Sequence of chain 2.C:
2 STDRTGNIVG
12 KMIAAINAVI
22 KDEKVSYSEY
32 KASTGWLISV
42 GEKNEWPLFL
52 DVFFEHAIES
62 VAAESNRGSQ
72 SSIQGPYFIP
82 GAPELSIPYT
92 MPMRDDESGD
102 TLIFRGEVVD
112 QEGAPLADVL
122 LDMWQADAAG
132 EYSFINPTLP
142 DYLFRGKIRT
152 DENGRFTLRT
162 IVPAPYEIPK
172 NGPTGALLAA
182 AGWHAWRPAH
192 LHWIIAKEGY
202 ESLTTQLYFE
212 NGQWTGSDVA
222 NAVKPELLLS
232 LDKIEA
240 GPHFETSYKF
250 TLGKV

This small molecule binds to this protein.
Small molecule (SMILES): O=C(NO)c1ccccc1

Binding-site contacts:
Ligand atom C contacts residue HIS193 of chain 2.C at 3.3 Å.
Ligand atom N contacts residue PRO77 of chain 2.C at 3.8 Å.
Ligand atom C3 contacts residue GLY76 of chain 2.C at 4.0 Å.
Ligand atom O2 contacts residue HIS193 of chain 2.C at 3.1 Å (h-bond).
Ligand atom C3 contacts residue ALA221 of chain 2.C at 4.0 Å (hydrophobic).
Ligand atom C4 contacts residue ARG188 of chain 2.C at 4.0 Å.
Ligand atom N contacts residue HIS193 of chain 2.C at 3.0 Å (h-bond).
Ligand atom O2 contacts residue TYR133 of chain 2.C at 3.0 Å (h-bond).
Ligand atom O1 contacts residue FE1 of chain 2.T at 1.6 Å.
Ligand atom C6 contacts residue PRO77 of chain 2.C at 3.9 Å (hydrophobic).
Ligand atom N contacts residue FE1 of chain 2.T at 2.4 Å.
Ligand atom C1 contacts residue ARG188 of chain 2.C at 3.6 Å.
Ligand atom C5 contacts residue PRO77 of chain 2.C at 4.1 Å (hydrophobic).
Ligand atom C2 contacts residue ARG188 of chain 2.C at 3.9 Å.
Ligand atom C contacts residue HIS191 of chain 2.C at 3.6 Å.
Ligand atom C4 contacts residue VAL53 of chain 2.C at 3.5 Å (hydrophobic).
Ligand atom O1 contacts residue HIS193 of chain 2.C at 2.9 Å (h-bond).
Ligand atom N contacts residue TYR133 of chain 2.C at 3.9 Å.
Ligand atom C2 contacts residue ILE74 of chain 2.C at 3.8 Å (hydrophobic).
Ligand atom O1 contacts residue HIS191 of chain 2.C at 2.5 Å (h-bond).
Ligand atom N contacts residue TYR78 of chain 2.C at 3.9 Å.
Ligand atom C contacts residue ARG188 of chain 2.C at 3.6 Å.
Ligand atom O1 contacts residue TYR133 of chain 2.C at 3.5 Å (h-bond).
Ligand atom C6 contacts residue ARG188 of chain 2.C at 3.6 Å.
Ligand atom O2 contacts residue FE1 of chain 2.T at 2.2 Å.
Ligand atom C1 contacts residue PRO77 of chain 2.C at 3.6 Å (hydrophobic).
Ligand atom C2 contacts residue GLY76 of chain 2.C at 3.4 Å.
Ligand atom C contacts residue TYR133 of chain 2.C at 4.0 Å (hydrophobic).
Ligand atom C contacts residue FE1 of chain 2.T at 2.3 Å.
Ligand atom C5 contacts residue ILE169 of chain 2.C at 3.7 Å (hydrophobic).
Ligand atom C3 contacts residue ASP52 of chain 2.C at 4.0 Å.
Ligand atom C5 contacts residue ARG188 of chain 2.C at 3.8 Å.
Ligand atom C3 contacts residue ARG188 of chain 2.C at 4.0 Å.
Ligand atom C1 contacts residue FE1 of chain 2.T at 3.7 Å.
Ligand atom C3 contacts residue ILE74 of chain 2.C at 3.7 Å (hydrophobic).
Ligand atom C3 contacts residue PRO77 of chain 2.C at 3.7 Å (hydrophobic).
Ligand atom O1 contacts residue ARG188 of chain 2.C at 2.9 Å (salt-bridge).
Ligand atom C2 contacts residue PRO77 of chain 2.C at 3.5 Å (hydrophobic).
Ligand atom O2 contacts residue TYR78 of chain 2.C at 3.2 Å.
Ligand atom C4 contacts residue PRO77 of chain 2.C at 4.0 Å (hydrophobic).